Binding-site contacts:
Ligand atom O7 contacts residue ASN696 of chain 1.E at 3.1 Å (h-bond).
Ligand atom C5 contacts residue ASN696 of chain 1.E at 3.7 Å.
Ligand atom C3 contacts residue ASN696 of chain 1.E at 3.8 Å.
Ligand atom C4 contacts residue ASN696 of chain 1.E at 4.2 Å.
Ligand atom O5 contacts residue ASN696 of chain 1.E at 2.4 Å (h-bond).
Ligand atom C8 contacts residue GLY1118 of chain 1.E at 3.6 Å.
Ligand atom C1 contacts residue ASN696 of chain 1.E at 1.4 Å.
Ligand atom C7 contacts residue ASN696 of chain 1.E at 3.2 Å.
Ligand atom C8 contacts residue ASN696 of chain 1.E at 4.4 Å.
Ligand atom N2 contacts residue ASN696 of chain 1.E at 2.9 Å (h-bond).
Ligand atom C8 contacts residue ILE1117 of chain 1.E at 4.3 Å (hydrophobic).
Ligand atom C2 contacts residue ASN696 of chain 1.E at 2.4 Å.

Sequence of chain 1.E:
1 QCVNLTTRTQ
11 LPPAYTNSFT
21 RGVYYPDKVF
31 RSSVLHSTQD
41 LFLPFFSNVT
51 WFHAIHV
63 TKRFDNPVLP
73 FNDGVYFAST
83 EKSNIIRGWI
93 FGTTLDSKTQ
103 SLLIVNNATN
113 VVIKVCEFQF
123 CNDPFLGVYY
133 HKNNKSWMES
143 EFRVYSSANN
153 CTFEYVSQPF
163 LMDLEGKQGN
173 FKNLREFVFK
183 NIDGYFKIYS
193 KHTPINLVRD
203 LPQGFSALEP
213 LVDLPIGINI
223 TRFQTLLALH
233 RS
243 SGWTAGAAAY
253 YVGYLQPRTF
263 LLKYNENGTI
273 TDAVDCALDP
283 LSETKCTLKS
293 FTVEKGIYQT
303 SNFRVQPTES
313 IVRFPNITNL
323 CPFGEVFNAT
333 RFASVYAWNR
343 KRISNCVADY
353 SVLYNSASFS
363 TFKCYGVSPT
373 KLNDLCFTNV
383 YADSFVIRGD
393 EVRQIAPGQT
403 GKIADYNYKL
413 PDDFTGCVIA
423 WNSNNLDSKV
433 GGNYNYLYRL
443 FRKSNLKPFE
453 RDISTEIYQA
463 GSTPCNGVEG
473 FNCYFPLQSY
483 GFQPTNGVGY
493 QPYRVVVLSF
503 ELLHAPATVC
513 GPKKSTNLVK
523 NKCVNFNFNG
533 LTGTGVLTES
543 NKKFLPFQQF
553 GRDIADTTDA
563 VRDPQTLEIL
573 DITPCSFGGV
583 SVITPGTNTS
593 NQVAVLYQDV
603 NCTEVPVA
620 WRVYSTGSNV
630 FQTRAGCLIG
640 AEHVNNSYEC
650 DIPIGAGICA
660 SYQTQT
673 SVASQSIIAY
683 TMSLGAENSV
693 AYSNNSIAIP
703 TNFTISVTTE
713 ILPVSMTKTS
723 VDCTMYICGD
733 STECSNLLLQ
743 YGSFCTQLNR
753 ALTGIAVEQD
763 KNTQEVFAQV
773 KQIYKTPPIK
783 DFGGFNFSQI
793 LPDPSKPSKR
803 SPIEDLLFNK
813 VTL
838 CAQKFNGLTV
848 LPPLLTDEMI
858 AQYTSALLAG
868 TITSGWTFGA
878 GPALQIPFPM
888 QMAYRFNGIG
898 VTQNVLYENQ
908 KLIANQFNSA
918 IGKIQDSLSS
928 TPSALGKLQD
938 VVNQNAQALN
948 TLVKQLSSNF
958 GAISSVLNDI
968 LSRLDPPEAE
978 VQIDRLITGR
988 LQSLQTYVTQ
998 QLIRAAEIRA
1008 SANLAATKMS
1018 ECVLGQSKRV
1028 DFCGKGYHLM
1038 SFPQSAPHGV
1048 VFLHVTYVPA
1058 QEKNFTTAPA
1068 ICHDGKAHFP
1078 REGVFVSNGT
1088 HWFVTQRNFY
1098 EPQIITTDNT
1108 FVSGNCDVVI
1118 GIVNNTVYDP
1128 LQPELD

This protein binds this small molecule.
Small molecule (SMILES): CC(=O)N[C@H]1[C@H](O[C@H]2[C@H](O)[C@@H](NC(C)=O)CO[C@@H]2CO)O[C@H](CO)[C@@H](O)[C@@H]1O